Binding-site contacts:
Ligand atom O7 contacts residue ASN328 of chain 1.C at 4.3 Å.
Ligand atom C3 contacts residue ASN328 of chain 1.C at 4.0 Å.
Ligand atom N2 contacts residue ASN328 of chain 1.C at 3.2 Å (h-bond).
Ligand atom C7 contacts residue ASN328 of chain 1.C at 3.9 Å.
Ligand atom C1 contacts residue ASN328 of chain 1.C at 1.5 Å.
Ligand atom C4 contacts residue ASN328 of chain 1.C at 4.4 Å.
Ligand atom C5 contacts residue ASN328 of chain 1.C at 3.6 Å.
Ligand atom C2 contacts residue ASN328 of chain 1.C at 2.8 Å.
Ligand atom O5 contacts residue ASN328 of chain 1.C at 2.3 Å (h-bond).

Sequence of chain 1.C:
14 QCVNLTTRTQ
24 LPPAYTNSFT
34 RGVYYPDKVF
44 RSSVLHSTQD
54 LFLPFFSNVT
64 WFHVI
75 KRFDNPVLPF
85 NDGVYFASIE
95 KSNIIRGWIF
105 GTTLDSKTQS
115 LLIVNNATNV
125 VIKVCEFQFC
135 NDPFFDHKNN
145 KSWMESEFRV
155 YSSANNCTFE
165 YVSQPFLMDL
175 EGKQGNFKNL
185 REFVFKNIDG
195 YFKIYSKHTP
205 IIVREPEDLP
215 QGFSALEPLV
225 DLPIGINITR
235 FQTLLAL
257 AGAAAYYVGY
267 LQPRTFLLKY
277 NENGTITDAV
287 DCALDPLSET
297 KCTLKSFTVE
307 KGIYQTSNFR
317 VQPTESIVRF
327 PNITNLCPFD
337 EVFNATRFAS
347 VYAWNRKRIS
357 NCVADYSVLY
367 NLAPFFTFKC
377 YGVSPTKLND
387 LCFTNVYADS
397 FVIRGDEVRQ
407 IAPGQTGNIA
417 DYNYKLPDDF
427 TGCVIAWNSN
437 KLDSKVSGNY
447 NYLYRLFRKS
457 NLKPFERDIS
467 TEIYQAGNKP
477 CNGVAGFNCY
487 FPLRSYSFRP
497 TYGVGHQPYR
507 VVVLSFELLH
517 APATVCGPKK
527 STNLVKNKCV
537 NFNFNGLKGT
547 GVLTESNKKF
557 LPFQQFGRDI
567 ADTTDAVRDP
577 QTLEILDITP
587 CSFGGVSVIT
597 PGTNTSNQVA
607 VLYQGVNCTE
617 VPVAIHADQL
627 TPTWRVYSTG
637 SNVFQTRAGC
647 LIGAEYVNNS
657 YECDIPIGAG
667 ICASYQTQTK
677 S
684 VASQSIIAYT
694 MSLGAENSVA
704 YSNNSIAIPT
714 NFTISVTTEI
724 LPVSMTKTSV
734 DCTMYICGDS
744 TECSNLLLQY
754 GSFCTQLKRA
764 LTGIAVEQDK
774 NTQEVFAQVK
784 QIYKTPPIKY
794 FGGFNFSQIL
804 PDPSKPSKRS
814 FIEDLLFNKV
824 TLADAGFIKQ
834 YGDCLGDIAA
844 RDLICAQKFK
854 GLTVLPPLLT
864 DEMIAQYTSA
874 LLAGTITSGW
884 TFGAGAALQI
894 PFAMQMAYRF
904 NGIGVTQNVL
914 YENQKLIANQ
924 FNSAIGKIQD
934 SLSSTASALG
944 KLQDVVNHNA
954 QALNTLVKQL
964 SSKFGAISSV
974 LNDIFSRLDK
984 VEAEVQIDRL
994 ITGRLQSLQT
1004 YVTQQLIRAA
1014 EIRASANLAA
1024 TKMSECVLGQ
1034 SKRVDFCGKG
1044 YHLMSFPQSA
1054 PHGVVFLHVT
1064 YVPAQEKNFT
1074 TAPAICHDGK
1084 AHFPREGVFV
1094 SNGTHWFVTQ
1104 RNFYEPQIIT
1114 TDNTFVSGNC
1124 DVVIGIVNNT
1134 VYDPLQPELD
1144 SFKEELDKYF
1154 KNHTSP

A small-molecule ligand and the protein it binds are described below.
Small molecule (SMILES): CC(=O)N[C@@H]1[C@@H](O)[C@H](O)[C@@H](CO)O[C@H]1O